The protein below binds the small molecule below.
Small molecule (SMILES): CC(=O)N[C@H]1[C@@H](O[C@H]2[C@H](O)[C@@H](NC(C)=O)CO[C@@H]2CO)O[C@H](CO)[C@@H](O[C@@H]2O[C@H](CO[C@@H]3O[C@H](CO)[C@@H](O)[C@H](O)[C@@H]3O)[C@@H](O)[C@H](O)[C@@H]2O)[C@@H]1O

Sequence of chain 1.B:
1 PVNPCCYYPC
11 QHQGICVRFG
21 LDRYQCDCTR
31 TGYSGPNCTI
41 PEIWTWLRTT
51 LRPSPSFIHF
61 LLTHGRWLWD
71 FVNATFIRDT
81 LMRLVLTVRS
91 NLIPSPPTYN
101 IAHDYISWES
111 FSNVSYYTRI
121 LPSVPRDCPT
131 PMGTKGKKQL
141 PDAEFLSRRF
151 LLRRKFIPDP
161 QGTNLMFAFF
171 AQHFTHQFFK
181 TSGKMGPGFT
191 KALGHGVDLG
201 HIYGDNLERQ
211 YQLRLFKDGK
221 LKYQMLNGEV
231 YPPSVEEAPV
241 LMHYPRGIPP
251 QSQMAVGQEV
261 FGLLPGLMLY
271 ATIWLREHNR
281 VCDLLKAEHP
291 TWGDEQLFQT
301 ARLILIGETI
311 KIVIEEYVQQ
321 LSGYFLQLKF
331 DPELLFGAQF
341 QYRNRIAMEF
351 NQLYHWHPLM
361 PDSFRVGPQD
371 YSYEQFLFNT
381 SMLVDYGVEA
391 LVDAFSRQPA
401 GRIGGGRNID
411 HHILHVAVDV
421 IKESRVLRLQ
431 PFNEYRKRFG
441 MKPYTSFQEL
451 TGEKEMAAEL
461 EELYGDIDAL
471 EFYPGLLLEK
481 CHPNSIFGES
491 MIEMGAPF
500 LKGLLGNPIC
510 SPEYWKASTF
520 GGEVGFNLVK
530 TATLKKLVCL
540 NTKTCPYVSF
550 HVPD

Binding-site contacts:
Ligand atom O5 contacts residue TYR116 of chain 1.B at 3.5 Å.
Ligand atom C7 contacts residue ASN113 of chain 1.B at 3.6 Å.
Ligand atom C5 contacts residue TYR116 of chain 1.B at 4.0 Å (hydrophobic).
Ligand atom N2 contacts residue SER115 of chain 1.B at 4.4 Å.
Ligand atom O3 contacts residue LEU207 of chain 1.A at 4.5 Å.
Ligand atom C5 contacts residue LEU207 of chain 1.A at 4.4 Å (hydrophobic).
Ligand atom C2 contacts residue LEU207 of chain 1.A at 3.7 Å (hydrophobic).
Ligand atom O6 contacts residue LEU207 of chain 1.A at 3.7 Å.
Ligand atom O6 contacts residue TYR211 of chain 1.A at 4.4 Å.
Ligand atom N2 contacts residue ASN113 of chain 1.B at 3.1 Å (h-bond).
Ligand atom C5 contacts residue ASN113 of chain 1.B at 3.6 Å.
Ligand atom O6 contacts residue TYR116 of chain 1.B at 3.3 Å (h-bond).
Ligand atom C1 contacts residue GLU109 of chain 1.B at 4.2 Å.
Ligand atom O7 contacts residue ASN113 of chain 1.B at 3.8 Å.
Ligand atom C6 contacts residue TYR116 of chain 1.B at 3.4 Å (hydrophobic).
Ligand atom C6 contacts residue PHE189 of chain 1.B at 4.0 Å (hydrophobic).
Ligand atom C4 contacts residue LEU207 of chain 1.A at 4.1 Å (hydrophobic).
Ligand atom C2 contacts residue ASN113 of chain 1.B at 2.6 Å.
Ligand atom C1 contacts residue TYR116 of chain 1.B at 3.8 Å (hydrophobic).
Ligand atom C1 contacts residue LEU207 of chain 1.A at 3.9 Å (hydrophobic).
Ligand atom O7 contacts residue GLU109 of chain 1.B at 4.3 Å.
Ligand atom O5 contacts residue ASN113 of chain 1.B at 2.3 Å (h-bond).
Ligand atom C8 contacts residue ASN113 of chain 1.B at 4.0 Å.
Ligand atom O6 contacts residue TYR211 of chain 1.A at 4.2 Å.
Ligand atom C8 contacts residue PHE189 of chain 1.B at 3.7 Å (hydrophobic).
Ligand atom O6 contacts residue LEU207 of chain 1.A at 3.4 Å.
Ligand atom O5 contacts residue LEU207 of chain 1.A at 3.5 Å.
Ligand atom O5 contacts residue GLU109 of chain 1.B at 4.4 Å.
Ligand atom C5 contacts residue LEU207 of chain 1.A at 4.2 Å (hydrophobic).
Ligand atom C3 contacts residue LEU207 of chain 1.A at 4.3 Å (hydrophobic).
Ligand atom O5 contacts residue LEU207 of chain 1.A at 4.4 Å.
Ligand atom C1 contacts residue ASN113 of chain 1.B at 1.4 Å.
Ligand atom C6 contacts residue TYR211 of chain 1.A at 3.7 Å (hydrophobic).
Ligand atom C5 contacts residue PHE189 of chain 1.B at 4.1 Å (hydrophobic).
Ligand atom C8 contacts residue MET185 of chain 1.B at 3.4 Å (hydrophobic).
Ligand atom O7 contacts residue LEU207 of chain 1.A at 4.0 Å.
Ligand atom C3 contacts residue ASN113 of chain 1.B at 3.9 Å.
Ligand atom C6 contacts residue LEU207 of chain 1.A at 3.4 Å (hydrophobic).
Ligand atom N2 contacts residue MET185 of chain 1.B at 4.2 Å.
Ligand atom C4 contacts residue ASN113 of chain 1.B at 4.3 Å.

Sequence of chain 1.A:
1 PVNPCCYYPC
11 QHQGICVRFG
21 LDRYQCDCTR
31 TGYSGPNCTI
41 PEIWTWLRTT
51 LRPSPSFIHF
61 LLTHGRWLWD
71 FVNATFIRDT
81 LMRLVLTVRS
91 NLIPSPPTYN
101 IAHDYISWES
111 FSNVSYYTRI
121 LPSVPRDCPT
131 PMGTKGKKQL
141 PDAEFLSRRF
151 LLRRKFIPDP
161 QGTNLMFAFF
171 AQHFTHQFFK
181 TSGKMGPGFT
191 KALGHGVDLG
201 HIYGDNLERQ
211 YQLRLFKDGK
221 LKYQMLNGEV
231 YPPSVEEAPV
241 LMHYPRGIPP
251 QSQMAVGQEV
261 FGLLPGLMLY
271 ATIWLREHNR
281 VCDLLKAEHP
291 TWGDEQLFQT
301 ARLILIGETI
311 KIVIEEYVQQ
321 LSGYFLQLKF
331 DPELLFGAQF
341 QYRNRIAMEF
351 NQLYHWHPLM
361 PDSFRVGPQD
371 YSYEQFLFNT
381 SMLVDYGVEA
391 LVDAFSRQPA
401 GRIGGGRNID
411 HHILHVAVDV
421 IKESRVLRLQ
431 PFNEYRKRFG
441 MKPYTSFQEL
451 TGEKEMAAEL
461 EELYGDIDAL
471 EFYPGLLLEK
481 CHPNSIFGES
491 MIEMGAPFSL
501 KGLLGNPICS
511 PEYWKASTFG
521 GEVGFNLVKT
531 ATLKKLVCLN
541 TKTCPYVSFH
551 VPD